Sequence of chain 1.A:
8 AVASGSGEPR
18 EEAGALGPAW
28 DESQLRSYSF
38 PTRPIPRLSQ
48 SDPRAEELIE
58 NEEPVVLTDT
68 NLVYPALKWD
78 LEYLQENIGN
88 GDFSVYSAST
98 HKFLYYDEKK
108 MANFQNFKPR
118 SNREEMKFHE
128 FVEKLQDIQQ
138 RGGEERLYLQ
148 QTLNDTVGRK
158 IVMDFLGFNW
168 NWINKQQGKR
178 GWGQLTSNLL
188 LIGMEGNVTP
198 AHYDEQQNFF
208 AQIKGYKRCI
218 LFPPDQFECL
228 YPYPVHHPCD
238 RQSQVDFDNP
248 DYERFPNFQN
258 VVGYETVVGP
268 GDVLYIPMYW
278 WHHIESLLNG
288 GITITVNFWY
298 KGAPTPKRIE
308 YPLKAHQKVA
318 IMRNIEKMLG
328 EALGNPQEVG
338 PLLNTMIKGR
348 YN

Binding-site contacts:
Ligand atom C21 contacts residue ASN205 of chain 1.A at 3.3 Å.
Ligand atom C6 contacts residue GOL1 of chain 1.G at 3.8 Å.
Ligand atom N1 contacts residue FE21 of chain 1.B at 2.1 Å.
Ligand atom C3 contacts residue ILE281 of chain 1.A at 3.9 Å (hydrophobic).
Ligand atom C2 contacts residue GOL1 of chain 1.G at 3.9 Å.
Ligand atom C6 contacts residue HIS199 of chain 1.A at 3.2 Å.
Ligand atom N1 contacts residue GOL1 of chain 1.G at 3.2 Å (h-bond).
Ligand atom C5 contacts residue THR196 of chain 1.A at 3.6 Å.
Ligand atom N1 contacts residue HIS279 of chain 1.A at 3.5 Å (h-bond).
Ligand atom N1 contacts residue HIS199 of chain 1.A at 3.1 Å (h-bond).
Ligand atom C4 contacts residue ILE281 of chain 1.A at 3.7 Å (hydrophobic).
Ligand atom O42 contacts residue ILE281 of chain 1.A at 3.8 Å.
Ligand atom O41 contacts residue LYS214 of chain 1.A at 2.6 Å (salt-bridge).
Ligand atom C41 contacts residue LEU188 of chain 1.A at 3.8 Å (hydrophobic).
Ligand atom O22 contacts residue ASN294 of chain 1.A at 2.7 Å (h-bond).
Ligand atom O21 contacts residue GOL1 of chain 1.G at 3.5 Å (h-bond).
Ligand atom O21 contacts residue HIS279 of chain 1.A at 3.3 Å (h-bond).
Ligand atom O22 contacts residue TRP296 of chain 1.A at 3.7 Å.
Ligand atom C2 contacts residue FE21 of chain 1.B at 2.9 Å.
Ligand atom O41 contacts residue LEU188 of chain 1.A at 3.7 Å.
Ligand atom O21 contacts residue TRP296 of chain 1.A at 3.4 Å (h-bond).
Ligand atom O21 contacts residue ASN205 of chain 1.A at 3.0 Å (h-bond).
Ligand atom C6 contacts residue FE21 of chain 1.B at 3.1 Å.
Ligand atom C6 contacts residue THR196 of chain 1.A at 3.6 Å.
Ligand atom O42 contacts residue LYS214 of chain 1.A at 3.8 Å.
Ligand atom O41 contacts residue PHE207 of chain 1.A at 3.2 Å.
Ligand atom C21 contacts residue ASN294 of chain 1.A at 3.7 Å.
Ligand atom O42 contacts residue THR196 of chain 1.A at 3.0 Å (h-bond).
Ligand atom O21 contacts residue FE21 of chain 1.B at 2.2 Å.
Ligand atom O42 contacts residue TYR145 of chain 1.A at 2.4 Å (h-bond).
Ligand atom C41 contacts residue TYR145 of chain 1.A at 3.2 Å (hydrophobic).
Ligand atom O21 contacts residue ASP201 of chain 1.A at 2.8 Å (salt-bridge).
Ligand atom O41 contacts residue ILE281 of chain 1.A at 3.5 Å.
Ligand atom C5 contacts residue ILE281 of chain 1.A at 3.8 Å (hydrophobic).
Ligand atom C21 contacts residue GOL1 of chain 1.G at 3.9 Å.
Ligand atom C41 contacts residue ILE281 of chain 1.A at 3.8 Å (hydrophobic).
Ligand atom C21 contacts residue FE21 of chain 1.B at 2.9 Å.
Ligand atom C41 contacts residue LYS214 of chain 1.A at 3.6 Å.
Ligand atom O22 contacts residue ASN205 of chain 1.A at 2.9 Å (h-bond).
Ligand atom O41 contacts residue TYR145 of chain 1.A at 3.4 Å (h-bond).

The protein below binds the small molecule below.
Small molecule (SMILES): O=C(O)c1ccnc(C(=O)O)c1